This small molecule binds to this protein.
Small molecule (SMILES): CCCCN(C)C(=O)CCCCCCCCCC[C@@H]1Cc2cc(O)ccc2[C@H]2CC[C@]3(C)[C@@H](O)CC[C@H]3[C@H]12

Binding-site contacts:
Ligand atom O3 contacts residue LEU85 of chain 1.A at 3.7 Å.
Ligand atom C5 contacts residue PHE102 of chain 1.A at 3.7 Å (hydrophobic).
Ligand atom C16 contacts residue HIS221 of chain 1.A at 3.5 Å.
Ligand atom C3 contacts residue LEU85 of chain 1.A at 3.7 Å (hydrophobic).
Ligand atom C21 contacts residue LEU222 of chain 1.A at 4.0 Å (hydrophobic).
Ligand atom C4 contacts residue GLU51 of chain 1.A at 3.5 Å.
Ligand atom C6 contacts residue LEU44 of chain 1.A at 3.8 Å (hydrophobic).
Ligand atom C18 contacts residue ILE119 of chain 1.A at 3.8 Å (hydrophobic).
Ligand atom O3 contacts residue ARG92 of chain 1.A at 3.3 Å (salt-bridge).
Ligand atom O29 contacts residue TRP81 of chain 1.A at 3.9 Å.
Ligand atom C34 contacts residue LEU52 of chain 1.A at 3.3 Å (hydrophobic).
Ligand atom C28 contacts residue TRP81 of chain 1.A at 3.9 Å (hydrophobic).
Ligand atom C34 contacts residue ILE56 of chain 1.A at 3.9 Å (hydrophobic).
Ligand atom C17 contacts residue GLY218 of chain 1.A at 3.8 Å.
Ligand atom O3 contacts residue GLU51 of chain 1.A at 2.6 Å (salt-bridge).
Ligand atom C12 contacts residue MET86 of chain 1.A at 3.7 Å (hydrophobic).
Ligand atom C17 contacts residue HIS221 of chain 1.A at 3.6 Å.
Ligand atom C21 contacts residue ALA48 of chain 1.A at 3.6 Å (hydrophobic).
Ligand atom C22 contacts residue ALA48 of chain 1.A at 3.5 Å (hydrophobic).
Ligand atom C20 contacts residue ALA48 of chain 1.A at 3.5 Å (hydrophobic).
Ligand atom C4 contacts residue PHE102 of chain 1.A at 3.8 Å (hydrophobic).
Ligand atom C2 contacts residue MET86 of chain 1.A at 4.0 Å (hydrophobic).
Ligand atom C27 contacts residue TRP81 of chain 1.A at 3.7 Å (hydrophobic).
Ligand atom C9 contacts residue MET82 of chain 1.A at 3.9 Å (hydrophobic).
Ligand atom C28 contacts residue LEU52 of chain 1.A at 3.4 Å (hydrophobic).
Ligand atom C25 contacts residue TRP81 of chain 1.A at 3.6 Å (hydrophobic).
Ligand atom C32 contacts residue LEU77 of chain 1.A at 3.9 Å (hydrophobic).
Ligand atom O17 contacts residue ILE122 of chain 1.A at 3.5 Å.
Ligand atom C2 contacts residue LEU85 of chain 1.A at 3.4 Å (hydrophobic).
Ligand atom C11 contacts residue MET86 of chain 1.A at 3.9 Å (hydrophobic).
Ligand atom C3 contacts residue GLU51 of chain 1.A at 3.5 Å.
Ligand atom C32 contacts residue TRP81 of chain 1.A at 3.8 Å (hydrophobic).
Ligand atom C26 contacts residue LEU52 of chain 1.A at 3.5 Å (hydrophobic).
Ligand atom C16 contacts residue ILE119 of chain 1.A at 4.0 Å (hydrophobic).
Ligand atom C29 contacts residue TRP81 of chain 1.A at 3.8 Å (hydrophobic).
Ligand atom O17 contacts residue HIS221 of chain 1.A at 2.9 Å (h-bond).
Ligand atom C19 contacts residue MET82 of chain 1.A at 3.9 Å (hydrophobic).
Ligand atom C10 contacts residue PHE102 of chain 1.A at 3.8 Å (hydrophobic).
Ligand atom C12 contacts residue ILE122 of chain 1.A at 3.8 Å (hydrophobic).
Ligand atom C16 contacts residue MET41 of chain 1.A at 3.9 Å (hydrophobic).

Sequence of chain 1.A:
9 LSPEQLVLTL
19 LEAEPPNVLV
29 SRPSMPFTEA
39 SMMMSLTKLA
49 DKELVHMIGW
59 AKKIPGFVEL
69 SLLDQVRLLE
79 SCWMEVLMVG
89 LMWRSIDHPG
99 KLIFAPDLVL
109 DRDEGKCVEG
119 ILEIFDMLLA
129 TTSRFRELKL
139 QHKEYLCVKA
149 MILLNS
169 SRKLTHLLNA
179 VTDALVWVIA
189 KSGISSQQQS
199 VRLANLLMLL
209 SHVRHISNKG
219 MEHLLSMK